Binding-site contacts:
Ligand atom C6 contacts residue GLU149 of chain 1.D at 3.4 Å.
Ligand atom C5 contacts residue TRP207 of chain 1.D at 4.1 Å (hydrophobic).
Ligand atom C4 contacts residue ASP235 of chain 1.D at 3.2 Å.
Ligand atom N3 contacts residue GLU149 of chain 1.D at 2.7 Å (salt-bridge).
Ligand atom N2 contacts residue ASP235 of chain 1.D at 2.7 Å (salt-bridge).
Ligand atom C1 contacts residue TYR16 of chain 1.D at 3.5 Å (hydrophobic).
Ligand atom N1 contacts residue TYR271 of chain 1.D at 3.9 Å.
Ligand atom C6 contacts residue TYR63 of chain 1.D at 3.4 Å (hydrophobic).
Ligand atom C1 contacts residue TRP207 of chain 1.D at 3.5 Å (hydrophobic).
Ligand atom C6 contacts residue ASP146 of chain 1.D at 3.9 Å.
Ligand atom C2 contacts residue TRP207 of chain 1.D at 3.7 Å (hydrophobic).
Ligand atom C3 contacts residue TRP207 of chain 1.D at 3.7 Å (hydrophobic).
Ligand atom C3 contacts residue TYR16 of chain 1.D at 3.4 Å (hydrophobic).
Ligand atom C4 contacts residue SER61 of chain 1.D at 3.4 Å.
Ligand atom N3 contacts residue TYR63 of chain 1.D at 3.0 Å (h-bond).
Ligand atom N3 contacts residue ASP146 of chain 1.D at 2.9 Å (salt-bridge).
Ligand atom C4 contacts residue TRP233 of chain 1.D at 3.6 Å (hydrophobic).
Ligand atom C5 contacts residue SER61 of chain 1.D at 3.9 Å.
Ligand atom C5 contacts residue ASP146 of chain 1.D at 3.9 Å.
Ligand atom C5 contacts residue GLU149 of chain 1.D at 3.6 Å.
Ligand atom N2 contacts residue TRP13 of chain 1.D at 3.4 Å.
Ligand atom C2 contacts residue ASP235 of chain 1.D at 3.8 Å.
Ligand atom C3 contacts residue ASP235 of chain 1.D at 3.3 Å.
Ligand atom N3 contacts residue GLN305 of chain 1.D at 2.8 Å (h-bond).
Ligand atom N2 contacts residue TYR16 of chain 1.D at 3.9 Å.
Ligand atom C5 contacts residue TRP13 of chain 1.D at 3.7 Å (hydrophobic).
Ligand atom C1 contacts residue TYR271 of chain 1.D at 3.5 Å (hydrophobic).
Ligand atom C4 contacts residue TRP13 of chain 1.D at 3.7 Å (hydrophobic).
Ligand atom C6 contacts residue TRP233 of chain 1.D at 3.7 Å (hydrophobic).
Ligand atom C6 contacts residue SER61 of chain 1.D at 3.6 Å.
Ligand atom C3 contacts residue TRP233 of chain 1.D at 3.6 Å (hydrophobic).
Ligand atom C2 contacts residue TYR16 of chain 1.D at 3.3 Å (hydrophobic).
Ligand atom C2 contacts residue TRP13 of chain 1.D at 3.5 Å (hydrophobic).
Ligand atom N1 contacts residue TYR16 of chain 1.D at 3.7 Å.
Ligand atom N1 contacts residue GLU15 of chain 1.D at 2.7 Å (salt-bridge).
Ligand atom N1 contacts residue TRP207 of chain 1.D at 3.6 Å.
Ligand atom C3 contacts residue TRP13 of chain 1.D at 4.0 Å (hydrophobic).
Ligand atom C6 contacts residue GLN305 of chain 1.D at 3.3 Å.
Ligand atom N1 contacts residue SER14 of chain 1.D at 3.0 Å (h-bond).
Ligand atom C1 contacts residue GLU15 of chain 1.D at 3.5 Å.

A protein and the small-molecule ligand that binds it are described below.
Small molecule (SMILES): NCCCNCCCN

Sequence of chain 1.D:
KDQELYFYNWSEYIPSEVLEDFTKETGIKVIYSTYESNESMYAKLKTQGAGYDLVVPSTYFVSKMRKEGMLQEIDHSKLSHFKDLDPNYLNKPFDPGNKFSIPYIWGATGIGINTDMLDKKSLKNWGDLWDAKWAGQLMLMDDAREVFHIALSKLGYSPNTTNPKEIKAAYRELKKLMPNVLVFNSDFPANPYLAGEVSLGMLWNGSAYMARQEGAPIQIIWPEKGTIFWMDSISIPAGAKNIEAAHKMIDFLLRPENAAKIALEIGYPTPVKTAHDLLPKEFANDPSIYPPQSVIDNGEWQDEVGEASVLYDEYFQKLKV